Binding-site contacts:
Ligand atom O1 contacts residue ALA102 of chain 1.D at 3.1 Å.
Ligand atom N1 contacts residue GLN64 of chain 1.D at 2.9 Å (h-bond).
Ligand atom S1 contacts residue PRO35 of chain 1.A at 3.5 Å.
Ligand atom C12 contacts residue GLN112 of chain 1.D at 3.6 Å.
Ligand atom O2 contacts residue ARG56 of chain 1.D at 3.0 Å (salt-bridge).
Ligand atom C16 contacts residue THR36 of chain 1.A at 3.5 Å.
Ligand atom C4 contacts residue PHE114 of chain 1.D at 3.5 Å (hydrophobic).
Ligand atom C31 contacts residue MET68 of chain 1.A at 3.5 Å (hydrophobic).
Ligand atom C9 contacts residue GLN112 of chain 1.D at 3.5 Å.
Ligand atom C40 contacts residue MET68 of chain 1.A at 3.5 Å (hydrophobic).
Ligand atom C22 contacts residue ILE37 of chain 1.A at 3.5 Å (hydrophobic).
Ligand atom C7 contacts residue ASN103 of chain 1.D at 3.6 Å.
Ligand atom O2 contacts residue GLN64 of chain 1.D at 2.9 Å (h-bond).
Ligand atom C30 contacts residue ARG149 of chain 1.D at 3.5 Å.
Ligand atom N7 contacts residue MET68 of chain 1.A at 3.6 Å (h-bond).
Ligand atom O6 contacts residue MET62 of chain 1.D at 3.3 Å.
Ligand atom C10 contacts residue PRO35 of chain 1.A at 3.6 Å (hydrophobic).
Ligand atom C32 contacts residue MET68 of chain 1.A at 3.5 Å (hydrophobic).
Ligand atom C21 contacts residue ALA60 of chain 1.A at 3.6 Å (hydrophobic).
Ligand atom C3 contacts residue GLN64 of chain 1.D at 3.6 Å.
Ligand atom N1 contacts residue ARG56 of chain 1.D at 3.5 Å (salt-bridge).
Ligand atom O1 contacts residue HIS127 of chain 1.D at 3.2 Å.
Ligand atom C8 contacts residue ASN103 of chain 1.D at 3.4 Å.
Ligand atom C22 contacts residue ALA60 of chain 1.A at 3.7 Å (hydrophobic).
Ligand atom N2 contacts residue GLN64 of chain 1.D at 3.2 Å (h-bond).
Ligand atom C10 contacts residue GLY73 of chain 1.D at 3.6 Å.
Ligand atom C19 contacts residue TYR65 of chain 1.A at 3.5 Å (hydrophobic).
Ligand atom C24 contacts residue TYR65 of chain 1.A at 3.6 Å (hydrophobic).
Ligand atom O6 contacts residue ARG56 of chain 1.D at 3.3 Å.
Ligand atom C18 contacts residue ILE37 of chain 1.A at 3.6 Å (hydrophobic).
Ligand atom C34 contacts residue TRP122 of chain 1.D at 3.6 Å (hydrophobic).
Ligand atom N3 contacts residue ASN103 of chain 1.D at 2.9 Å (h-bond).
Ligand atom C3 contacts residue PHE114 of chain 1.D at 3.3 Å (hydrophobic).
Ligand atom C17 contacts residue ILE37 of chain 1.A at 3.3 Å (hydrophobic).
Ligand atom O1 contacts residue ASN103 of chain 1.D at 2.9 Å (h-bond).
Ligand atom C31 contacts residue PHE61 of chain 1.D at 3.5 Å (hydrophobic).
Ligand atom C22 contacts residue THR36 of chain 1.A at 3.4 Å.
Ligand atom C15 contacts residue ILE37 of chain 1.A at 3.6 Å (hydrophobic).
Ligand atom C42 contacts residue TYR65 of chain 1.A at 3.5 Å (hydrophobic).
Ligand atom C18 contacts residue TYR65 of chain 1.A at 3.4 Å (hydrophobic).

Sequence of chain 1.A:
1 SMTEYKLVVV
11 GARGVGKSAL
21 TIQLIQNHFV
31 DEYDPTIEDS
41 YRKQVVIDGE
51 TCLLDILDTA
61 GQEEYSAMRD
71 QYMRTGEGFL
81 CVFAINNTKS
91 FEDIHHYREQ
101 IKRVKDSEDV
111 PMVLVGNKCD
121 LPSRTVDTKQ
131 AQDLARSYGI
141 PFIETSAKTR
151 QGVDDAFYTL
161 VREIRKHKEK

Sequence of chain 1.D:
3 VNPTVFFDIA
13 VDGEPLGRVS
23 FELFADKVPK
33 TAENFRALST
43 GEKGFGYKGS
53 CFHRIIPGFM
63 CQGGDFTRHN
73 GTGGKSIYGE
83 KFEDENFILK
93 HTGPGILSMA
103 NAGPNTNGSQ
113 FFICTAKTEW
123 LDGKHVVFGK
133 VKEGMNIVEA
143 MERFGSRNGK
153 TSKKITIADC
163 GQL

A protein and the small-molecule ligand that binds it are described below.
Small molecule (SMILES): CCn1c(-c2cc(N3CCN(C4CC4)CC3)cnc2[C@H](C)OC)c2c3cc(ccc31)-c1csc(n1)C[C@H](NC(=O)C1[C@H]3COC[C@@H]13)C(=O)N1CCC[C@H](N1)C(=O)OCC(C)(C)C2